Sequence of chain 34.E:
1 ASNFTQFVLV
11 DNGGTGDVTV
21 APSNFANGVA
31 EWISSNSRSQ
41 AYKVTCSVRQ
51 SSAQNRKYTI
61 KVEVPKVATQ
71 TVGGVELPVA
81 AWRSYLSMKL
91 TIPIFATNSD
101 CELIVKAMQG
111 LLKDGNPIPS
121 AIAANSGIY

The protein below binds the small molecule below.
Small molecule (SMILES): Nc1nc(=O)c2ncn([C@@H]3O[C@H](CO[P](=O)(O)O[C@H]4[C@@H](O)[C@H](n5cnc6c(N)ncnc65)O[C@@H]4CO[P](=O)(O)O[C@@H]4[C@@H](O)[C@H](n5cnc6c(N)ncnc65)O[C@@H]4COP(=O)=O)[C@@H](O)[C@H]3O)c2[nH]1

Binding-site contacts:
Ligand atom OP2 contacts residue GLU63 of chain 5.E at 3.6 Å (salt-bridge).
Ligand atom C4 contacts residue LYS61 of chain 5.E at 3.7 Å.
Ligand atom C5 contacts residue TYR85 of chain 5.E at 3.5 Å (hydrophobic).
Ligand atom P contacts residue TYR85 of chain 5.E at 3.7 Å.
Ligand atom C5 contacts residue THR45 of chain 5.E at 3.1 Å.
Ligand atom C2 contacts residue SER47 of chain 5.E at 3.4 Å.
Ligand atom C6 contacts residue VAL29 of chain 5.E at 4.1 Å (hydrophobic).
Ligand atom N7 contacts residue LYS61 of chain 5.E at 3.7 Å.
Ligand atom O6 contacts residue LYS61 of chain 5.E at 3.0 Å (salt-bridge).
Ligand atom C8 contacts residue TYR85 of chain 5.E at 3.8 Å (hydrophobic).
Ligand atom N7 contacts residue THR45 of chain 5.E at 2.5 Å (h-bond).
Ligand atom N6 contacts residue SER47 of chain 5.E at 4.1 Å.
Ligand atom C8 contacts residue LYS61 of chain 5.E at 3.7 Å.
Ligand atom N6 contacts residue CYS46 of chain 5.E at 3.4 Å (h-bond).
Ligand atom N1 contacts residue SER47 of chain 5.E at 2.9 Å (h-bond).
Ligand atom C2 contacts residue THR59 of chain 5.E at 4.1 Å.
Ligand atom P contacts residue LYS43 of chain 5.E at 3.2 Å.
Ligand atom N6 contacts residue LYS61 of chain 5.E at 4.1 Å.
Ligand atom C6 contacts residue SER47 of chain 5.E at 3.9 Å.
Ligand atom N9 contacts residue LYS61 of chain 5.E at 3.7 Å.
Ligand atom N6 contacts residue TYR85 of chain 5.E at 3.4 Å.
Ligand atom N1 contacts residue TYR85 of chain 5.E at 3.5 Å.
Ligand atom N7 contacts residue TYR85 of chain 5.E at 3.7 Å.
Ligand atom C8 contacts residue THR45 of chain 5.E at 3.8 Å.
Ligand atom OP1 contacts residue TYR85 of chain 5.E at 3.5 Å (h-bond).
Ligand atom C5' contacts residue TYR85 of chain 5.E at 4.0 Å (hydrophobic).
Ligand atom OP1 contacts residue LYS43 of chain 5.E at 2.9 Å (salt-bridge).
Ligand atom N9 contacts residue TYR85 of chain 5.E at 4.0 Å.
Ligand atom N6 contacts residue THR59 of chain 5.E at 2.8 Å (h-bond).
Ligand atom C6 contacts residue THR59 of chain 5.E at 3.6 Å.
Ligand atom C5 contacts residue VAL29 of chain 5.E at 4.0 Å (hydrophobic).
Ligand atom N1 contacts residue THR59 of chain 5.E at 3.5 Å.
Ligand atom C6 contacts residue THR45 of chain 5.E at 3.1 Å.
Ligand atom C4 contacts residue TYR85 of chain 5.E at 3.8 Å (hydrophobic).
Ligand atom OP2 contacts residue LYS43 of chain 5.E at 2.7 Å (salt-bridge).
Ligand atom C5 contacts residue LYS61 of chain 5.E at 3.7 Å.
Ligand atom N6 contacts residue THR45 of chain 5.E at 2.5 Å (h-bond).
Ligand atom N6 contacts residue THR91 of chain 34.E at 3.5 Å (h-bond).
Ligand atom C6 contacts residue LYS61 of chain 5.E at 3.8 Å.
Ligand atom C6 contacts residue TYR85 of chain 5.E at 3.4 Å (hydrophobic).

Sequence of chain 5.E:
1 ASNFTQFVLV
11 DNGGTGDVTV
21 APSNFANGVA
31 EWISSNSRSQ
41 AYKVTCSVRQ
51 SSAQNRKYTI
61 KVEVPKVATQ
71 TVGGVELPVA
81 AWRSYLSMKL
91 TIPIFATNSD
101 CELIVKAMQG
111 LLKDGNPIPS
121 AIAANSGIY